Sequence of chain 1.A:
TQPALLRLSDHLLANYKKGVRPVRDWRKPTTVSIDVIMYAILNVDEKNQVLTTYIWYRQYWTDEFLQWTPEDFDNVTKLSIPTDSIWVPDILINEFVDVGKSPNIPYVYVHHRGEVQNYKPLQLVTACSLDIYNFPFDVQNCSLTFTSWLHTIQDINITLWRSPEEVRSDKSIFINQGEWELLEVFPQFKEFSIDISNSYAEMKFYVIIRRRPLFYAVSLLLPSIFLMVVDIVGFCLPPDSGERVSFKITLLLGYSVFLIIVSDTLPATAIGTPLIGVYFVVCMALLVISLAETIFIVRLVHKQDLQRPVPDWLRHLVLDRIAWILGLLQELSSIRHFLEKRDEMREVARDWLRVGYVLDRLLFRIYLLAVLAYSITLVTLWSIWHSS

A small-molecule ligand and the protein it binds are described below.
Small molecule (SMILES): NCCc1c[nH]c2ccc(O)cc12

Sequence of chain 1.E:
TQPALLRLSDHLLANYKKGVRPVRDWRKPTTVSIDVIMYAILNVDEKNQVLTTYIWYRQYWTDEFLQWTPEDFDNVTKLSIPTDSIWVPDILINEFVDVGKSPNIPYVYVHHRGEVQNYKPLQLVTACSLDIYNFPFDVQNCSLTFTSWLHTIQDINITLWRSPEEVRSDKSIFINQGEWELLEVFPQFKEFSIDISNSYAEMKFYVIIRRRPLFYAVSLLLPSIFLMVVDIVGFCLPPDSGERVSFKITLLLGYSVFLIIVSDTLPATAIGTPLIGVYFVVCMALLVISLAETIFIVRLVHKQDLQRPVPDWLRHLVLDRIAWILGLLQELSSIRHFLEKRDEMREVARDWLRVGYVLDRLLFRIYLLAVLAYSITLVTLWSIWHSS

Binding-site contacts:
Ligand atom NE1 contacts residue TYR202 of chain 1.A at 3.7 Å.
Ligand atom OH contacts residue TYR140 of chain 1.A at 2.9 Å (h-bond).
Ligand atom OH contacts residue TRP139 of chain 1.A at 3.7 Å.
Ligand atom NZ contacts residue TYR283 of chain 1.E at 3.8 Å.
Ligand atom CH2 contacts residue ARG141 of chain 1.A at 4.0 Å.
Ligand atom NZ contacts residue SER231 of chain 1.E at 3.2 Å (h-bond).
Ligand atom CD1 contacts residue TRP139 of chain 1.A at 4.3 Å (hydrophobic).
Ligand atom CA contacts residue TRP232 of chain 1.E at 3.1 Å (hydrophobic).
Ligand atom CD2 contacts residue TYR202 of chain 1.A at 3.5 Å (hydrophobic).
Ligand atom CZ2 contacts residue ARG141 of chain 1.A at 3.7 Å.
Ligand atom CE2 contacts residue TYR202 of chain 1.A at 3.4 Å (hydrophobic).
Ligand atom OH contacts residue PRO204 of chain 1.A at 4.1 Å.
Ligand atom CB contacts residue TYR283 of chain 1.E at 4.3 Å (hydrophobic).
Ligand atom CZ3 contacts residue TRP232 of chain 1.E at 3.4 Å (hydrophobic).
Ligand atom CB contacts residue TRP139 of chain 1.A at 3.6 Å (hydrophobic).
Ligand atom CD1 contacts residue TYR202 of chain 1.A at 4.3 Å (hydrophobic).
Ligand atom CZ3 contacts residue TYR202 of chain 1.A at 3.5 Å (hydrophobic).
Ligand atom CE2 contacts residue TRP139 of chain 1.A at 4.1 Å (hydrophobic).
Ligand atom CE3 contacts residue TRP139 of chain 1.A at 3.8 Å (hydrophobic).
Ligand atom CD1 contacts residue TYR283 of chain 1.E at 4.3 Å (hydrophobic).
Ligand atom CE3 contacts residue TYR202 of chain 1.A at 3.6 Å (hydrophobic).
Ligand atom CZ2 contacts residue ILE120 of chain 1.A at 4.3 Å (hydrophobic).
Ligand atom CZ3 contacts residue LYS203 of chain 1.A at 4.1 Å.
Ligand atom CZ2 contacts residue TYR202 of chain 1.A at 3.4 Å (hydrophobic).
Ligand atom CA contacts residue TYR283 of chain 1.E at 3.8 Å (hydrophobic).
Ligand atom CZ3 contacts residue TRP139 of chain 1.A at 3.7 Å (hydrophobic).
Ligand atom CE3 contacts residue TRP232 of chain 1.E at 3.3 Å (hydrophobic).
Ligand atom CH2 contacts residue TRP139 of chain 1.A at 3.6 Å (hydrophobic).
Ligand atom OH contacts residue TYR202 of chain 1.A at 4.1 Å.
Ligand atom NE1 contacts residue ILE277 of chain 1.E at 4.2 Å.
Ligand atom CH2 contacts residue TYR202 of chain 1.A at 3.5 Å (hydrophobic).
Ligand atom CZ3 contacts residue TYR140 of chain 1.A at 3.5 Å (hydrophobic).
Ligand atom OH contacts residue TRP232 of chain 1.E at 2.7 Å (h-bond).
Ligand atom NZ contacts residue TRP232 of chain 1.E at 3.1 Å (h-bond).
Ligand atom CH2 contacts residue TYR140 of chain 1.A at 3.2 Å (hydrophobic).
Ligand atom CG contacts residue TRP139 of chain 1.A at 3.7 Å (hydrophobic).
Ligand atom OH contacts residue LYS203 of chain 1.A at 2.8 Å (salt-bridge).
Ligand atom CD1 contacts residue ILE277 of chain 1.E at 3.9 Å (hydrophobic).
Ligand atom CD2 contacts residue TRP139 of chain 1.A at 3.5 Å (hydrophobic).
Ligand atom CB contacts residue PHE275 of chain 1.E at 4.0 Å (hydrophobic).